A small-molecule ligand and the protein it binds are described below.
Small molecule (SMILES): CC(C)C(=O)C(=O)O

Sequence of chain 2.D:
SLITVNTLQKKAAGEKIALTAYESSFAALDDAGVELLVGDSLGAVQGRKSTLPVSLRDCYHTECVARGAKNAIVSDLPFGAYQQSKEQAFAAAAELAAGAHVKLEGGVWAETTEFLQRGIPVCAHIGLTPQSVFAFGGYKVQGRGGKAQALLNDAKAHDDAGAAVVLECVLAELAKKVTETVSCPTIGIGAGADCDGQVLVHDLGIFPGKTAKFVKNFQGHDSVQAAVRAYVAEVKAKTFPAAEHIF

Binding-site contacts:
Ligand atom O3 contacts residue LEU42 of chain 2.D at 4.3 Å.
Ligand atom C2 contacts residue LYS113 of chain 2.D at 3.9 Å.
Ligand atom O1 contacts residue ASP84 of chain 2.D at 3.1 Å (salt-bridge).
Ligand atom O3 contacts residue LYS113 of chain 2.D at 3.1 Å (salt-bridge).
Ligand atom C4 contacts residue VAL214 of chain 2.D at 3.9 Å (hydrophobic).
Ligand atom O3 contacts residue ASP45 of chain 2.D at 4.5 Å.
Ligand atom C1 contacts residue ASP84 of chain 2.D at 3.8 Å.
Ligand atom O1 contacts residue SER46 of chain 2.D at 3.1 Å (h-bond).
Ligand atom C4 contacts residue ILE202 of chain 2.D at 3.7 Å (hydrophobic).
Ligand atom C1 contacts residue ASP45 of chain 2.D at 4.3 Å.
Ligand atom C3 contacts residue LEU42 of chain 2.D at 3.6 Å (hydrophobic).
Ligand atom C1 contacts residue THR23 of chain 2.D at 4.3 Å.
Ligand atom O1 contacts residue GLY44 of chain 2.D at 3.4 Å.
Ligand atom O2 contacts residue TYR25 of chain 2.D at 4.3 Å.
Ligand atom C5 contacts residue LYS113 of chain 2.D at 4.0 Å.
Ligand atom O3 contacts residue HIS137 of chain 2.D at 3.7 Å.
Ligand atom C5 contacts residue LEU179 of chain 2.D at 3.8 Å (hydrophobic).
Ligand atom C5 contacts residue HIS137 of chain 2.D at 3.9 Å.
Ligand atom O1 contacts residue LEU42 of chain 2.D at 4.5 Å.
Ligand atom C2 contacts residue LEU42 of chain 2.D at 3.6 Å (hydrophobic).
Ligand atom C1 contacts residue SER46 of chain 2.D at 3.3 Å.
Ligand atom C5 contacts residue VAL212 of chain 2.D at 4.1 Å (hydrophobic).
Ligand atom O2 contacts residue LEU42 of chain 2.D at 3.8 Å.
Ligand atom O2 contacts residue THR23 of chain 2.D at 3.2 Å.
Ligand atom C5 contacts residue ILE202 of chain 2.D at 4.3 Å (hydrophobic).
Ligand atom O2 contacts residue SER46 of chain 2.D at 2.6 Å (h-bond).
Ligand atom C1 contacts residue NA1 of chain 2.J at 3.2 Å.
Ligand atom C2 contacts residue NA1 of chain 2.J at 3.3 Å.
Ligand atom O1 contacts residue NA1 of chain 2.J at 2.4 Å (h-bond).
Ligand atom O2 contacts residue GLY44 of chain 2.D at 3.9 Å.
Ligand atom O3 contacts residue ASP84 of chain 2.D at 3.9 Å.
Ligand atom C5 contacts residue LEU42 of chain 2.D at 4.1 Å (hydrophobic).
Ligand atom O2 contacts residue NA1 of chain 2.J at 4.4 Å.
Ligand atom C1 contacts residue GLY44 of chain 2.D at 3.9 Å.
Ligand atom C5 contacts residue GLU181 of chain 2.D at 4.2 Å.
Ligand atom O1 contacts residue ASP45 of chain 2.D at 3.2 Å (salt-bridge).
Ligand atom C2 contacts residue ASP84 of chain 2.D at 4.3 Å.
Ligand atom O2 contacts residue VAL214 of chain 2.D at 4.0 Å.
Ligand atom C1 contacts residue LEU42 of chain 2.D at 3.8 Å (hydrophobic).
Ligand atom O3 contacts residue NA1 of chain 2.J at 2.5 Å (h-bond).